Binding-site contacts:
Ligand atom C7 contacts residue ASN122 of chain 1.B at 3.6 Å.
Ligand atom O7 contacts residue ASN125 of chain 1.B at 2.8 Å (h-bond).
Ligand atom C1 contacts residue ASN122 of chain 1.B at 1.4 Å.
Ligand atom C3 contacts residue ASN122 of chain 1.B at 3.7 Å.
Ligand atom C4 contacts residue ASN122 of chain 1.B at 4.2 Å.
Ligand atom C8 contacts residue ASN125 of chain 1.B at 3.1 Å.
Ligand atom O6 contacts residue VAL171 of chain 1.B at 4.3 Å.
Ligand atom C6 contacts residue VAL127 of chain 1.B at 4.3 Å (hydrophobic).
Ligand atom O7 contacts residue ASN122 of chain 1.B at 4.0 Å.
Ligand atom C5 contacts residue VAL127 of chain 1.B at 4.0 Å (hydrophobic).
Ligand atom C8 contacts residue ALA123 of chain 1.B at 4.4 Å (hydrophobic).
Ligand atom O6 contacts residue VAL127 of chain 1.B at 3.1 Å.
Ligand atom N2 contacts residue ASN125 of chain 1.B at 4.2 Å.
Ligand atom N2 contacts residue ASN122 of chain 1.B at 2.8 Å (h-bond).
Ligand atom C1 contacts residue VAL127 of chain 1.B at 3.7 Å (hydrophobic).
Ligand atom C7 contacts residue ASN125 of chain 1.B at 3.2 Å.
Ligand atom C2 contacts residue ASN122 of chain 1.B at 2.3 Å.
Ligand atom C5 contacts residue ASN122 of chain 1.B at 3.7 Å.
Ligand atom O5 contacts residue VAL127 of chain 1.B at 3.3 Å.
Ligand atom O5 contacts residue ASN122 of chain 1.B at 2.4 Å (h-bond).

Sequence of chain 1.B:
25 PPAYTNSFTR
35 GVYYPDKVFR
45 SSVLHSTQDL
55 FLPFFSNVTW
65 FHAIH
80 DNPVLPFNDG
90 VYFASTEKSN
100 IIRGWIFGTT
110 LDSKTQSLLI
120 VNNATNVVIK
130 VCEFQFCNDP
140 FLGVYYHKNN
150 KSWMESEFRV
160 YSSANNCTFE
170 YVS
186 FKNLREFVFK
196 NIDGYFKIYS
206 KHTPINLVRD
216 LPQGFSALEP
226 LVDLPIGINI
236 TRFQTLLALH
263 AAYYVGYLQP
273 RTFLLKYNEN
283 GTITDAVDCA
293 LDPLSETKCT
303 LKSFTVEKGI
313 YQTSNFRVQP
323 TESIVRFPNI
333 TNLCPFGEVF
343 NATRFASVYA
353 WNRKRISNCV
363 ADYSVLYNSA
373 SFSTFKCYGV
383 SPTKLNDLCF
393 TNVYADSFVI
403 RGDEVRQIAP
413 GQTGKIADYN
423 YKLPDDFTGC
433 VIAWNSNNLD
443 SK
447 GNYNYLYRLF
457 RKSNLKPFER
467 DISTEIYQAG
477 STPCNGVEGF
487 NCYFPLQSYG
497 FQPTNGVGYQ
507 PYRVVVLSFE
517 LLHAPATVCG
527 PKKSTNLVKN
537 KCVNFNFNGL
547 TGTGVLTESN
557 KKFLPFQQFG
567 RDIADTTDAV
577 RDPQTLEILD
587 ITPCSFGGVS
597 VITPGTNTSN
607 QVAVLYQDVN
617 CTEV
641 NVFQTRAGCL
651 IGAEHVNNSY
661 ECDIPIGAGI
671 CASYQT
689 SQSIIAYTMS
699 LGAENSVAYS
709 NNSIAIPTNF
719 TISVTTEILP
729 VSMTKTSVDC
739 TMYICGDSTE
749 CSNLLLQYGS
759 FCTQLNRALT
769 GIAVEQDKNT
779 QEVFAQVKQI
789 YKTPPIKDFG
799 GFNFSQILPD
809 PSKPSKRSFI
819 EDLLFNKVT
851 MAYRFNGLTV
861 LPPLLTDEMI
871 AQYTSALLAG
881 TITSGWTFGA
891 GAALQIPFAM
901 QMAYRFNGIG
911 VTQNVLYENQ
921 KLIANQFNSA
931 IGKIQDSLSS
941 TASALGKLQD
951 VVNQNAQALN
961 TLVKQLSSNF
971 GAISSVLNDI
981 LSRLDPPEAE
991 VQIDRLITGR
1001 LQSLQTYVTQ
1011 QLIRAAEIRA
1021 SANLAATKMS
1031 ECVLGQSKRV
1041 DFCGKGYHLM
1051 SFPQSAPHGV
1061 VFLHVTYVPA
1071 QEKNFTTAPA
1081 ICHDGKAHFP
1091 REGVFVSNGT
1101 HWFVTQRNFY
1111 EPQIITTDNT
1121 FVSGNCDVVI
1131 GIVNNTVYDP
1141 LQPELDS

A small-molecule ligand and the protein it binds are described below.
Small molecule (SMILES): CC(=O)N[C@@H]1[C@@H](O)[C@H](O)[C@@H](CO)O[C@H]1O